Binding-site contacts:
Ligand atom N3 contacts residue ILE7 of chain 1.A at 3.6 Å (h-bond).
Ligand atom N4 contacts residue ILE7 of chain 1.A at 3.0 Å (h-bond).
Ligand atom C10 contacts residue SER59 of chain 1.A at 3.5 Å.
Ligand atom N3 contacts residue VAL8 of chain 1.A at 3.5 Å.
Ligand atom C5X contacts residue PRO61 of chain 1.A at 3.7 Å (hydrophobic).
Ligand atom O5' contacts residue PHE31 of chain 1.A at 3.5 Å.
Ligand atom C8A contacts residue NDP1 of chain 1.D at 3.7 Å.
Ligand atom C5' contacts residue PRO61 of chain 1.A at 3.4 Å (hydrophobic).
Ligand atom C2 contacts residue ALA9 of chain 1.A at 3.7 Å (hydrophobic).
Ligand atom N4 contacts residue PHE34 of chain 1.A at 3.6 Å.
Ligand atom C4A contacts residue NDP1 of chain 1.D at 3.4 Å.
Ligand atom C4' contacts residue PHE31 of chain 1.A at 3.6 Å (hydrophobic).
Ligand atom C8A contacts residue GLU30 of chain 1.A at 3.7 Å.
Ligand atom C4 contacts residue PHE34 of chain 1.A at 3.5 Å (hydrophobic).
Ligand atom C2 contacts residue VAL8 of chain 1.A at 3.7 Å (hydrophobic).
Ligand atom C5 contacts residue DMS1 of chain 1.E at 3.7 Å.
Ligand atom N16 contacts residue VAL8 of chain 1.A at 3.6 Å.
Ligand atom C4 contacts residue NDP1 of chain 1.D at 3.3 Å.
Ligand atom O5' contacts residue PRO61 of chain 1.A at 3.5 Å.
Ligand atom N4 contacts residue NDP1 of chain 1.D at 3.6 Å.
Ligand atom N4 contacts residue TYR121 of chain 1.A at 3.5 Å (h-bond).
Ligand atom N4 contacts residue DMS1 of chain 1.E at 3.3 Å (h-bond).
Ligand atom C4A contacts residue DMS1 of chain 1.E at 3.1 Å.
Ligand atom N8 contacts residue GLU30 of chain 1.A at 3.6 Å.
Ligand atom N3 contacts residue NDP1 of chain 1.D at 3.6 Å (h-bond).
Ligand atom C4 contacts residue DMS1 of chain 1.E at 2.9 Å.
Ligand atom N1 contacts residue GLU30 of chain 1.A at 2.8 Å (salt-bridge).
Ligand atom N3 contacts residue DMS1 of chain 1.E at 3.3 Å (h-bond).
Ligand atom C5' contacts residue PHE31 of chain 1.A at 3.6 Å (hydrophobic).
Ligand atom C8A contacts residue DMS1 of chain 1.E at 3.5 Å.
Ligand atom N16 contacts residue GLU30 of chain 1.A at 2.8 Å (salt-bridge).
Ligand atom C5A contacts residue VAL115 of chain 1.A at 3.3 Å (hydrophobic).
Ligand atom N8 contacts residue PHE31 of chain 1.A at 3.8 Å.
Ligand atom C5A contacts residue NDP1 of chain 1.D at 3.7 Å.
Ligand atom C5 contacts residue NDP1 of chain 1.D at 3.7 Å.
Ligand atom C2X contacts residue PHE34 of chain 1.A at 3.2 Å (hydrophobic).
Ligand atom C2 contacts residue GLU30 of chain 1.A at 3.6 Å.
Ligand atom N1 contacts residue ALA9 of chain 1.A at 3.8 Å.
Ligand atom N3 contacts residue PHE34 of chain 1.A at 3.5 Å.
Ligand atom N4 contacts residue VAL115 of chain 1.A at 3.0 Å (h-bond).

A small-molecule ligand and the protein it binds are described below.
Small molecule (SMILES): COc1ccc(OC)c(/C=C\c2cnc3nc(N)nc(N)c3c2C)c1

Sequence of chain 1.A:
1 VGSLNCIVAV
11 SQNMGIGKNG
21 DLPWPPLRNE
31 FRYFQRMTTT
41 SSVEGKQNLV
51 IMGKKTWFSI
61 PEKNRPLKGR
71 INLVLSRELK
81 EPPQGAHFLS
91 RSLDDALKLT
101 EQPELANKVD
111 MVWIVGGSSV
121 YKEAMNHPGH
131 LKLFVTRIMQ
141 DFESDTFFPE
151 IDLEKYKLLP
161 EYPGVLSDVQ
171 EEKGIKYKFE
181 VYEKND